Sequence of chain 1.A:
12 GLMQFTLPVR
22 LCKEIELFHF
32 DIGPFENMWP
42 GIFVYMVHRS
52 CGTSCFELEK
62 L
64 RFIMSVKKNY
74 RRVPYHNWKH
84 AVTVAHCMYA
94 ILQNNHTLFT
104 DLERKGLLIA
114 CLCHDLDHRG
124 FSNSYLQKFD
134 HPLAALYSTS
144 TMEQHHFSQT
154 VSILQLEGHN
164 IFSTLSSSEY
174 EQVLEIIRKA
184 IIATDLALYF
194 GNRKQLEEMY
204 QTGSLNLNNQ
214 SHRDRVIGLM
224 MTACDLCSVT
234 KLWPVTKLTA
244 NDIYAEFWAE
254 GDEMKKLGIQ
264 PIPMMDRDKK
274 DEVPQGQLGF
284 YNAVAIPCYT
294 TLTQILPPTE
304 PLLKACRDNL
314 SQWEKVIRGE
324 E

A small-molecule ligand and the protein it binds are described below.
Small molecule (SMILES): Cc1ncc(C)n2nc(CCc3nc(N4CCCC4)n(C)n3)nc12

Binding-site contacts:
Ligand atom C09 contacts residue GLN280 of chain 1.A at 3.8 Å.
Ligand atom N16 contacts residue GLN280 of chain 1.A at 3.0 Å (h-bond).
Ligand atom C23 contacts residue GLU275 of chain 1.A at 3.5 Å.
Ligand atom N17 contacts residue PHE250 of chain 1.A at 3.6 Å.
Ligand atom C12 contacts residue PHE283 of chain 1.A at 3.5 Å (hydrophobic).
Ligand atom C24 contacts residue TYR247 of chain 1.A at 3.7 Å (hydrophobic).
Ligand atom N07 contacts residue GLY279 of chain 1.A at 3.8 Å.
Ligand atom N04 contacts residue GLY279 of chain 1.A at 3.6 Å.
Ligand atom C05 contacts residue GLY279 of chain 1.A at 3.5 Å.
Ligand atom C09 contacts residue TYR247 of chain 1.A at 3.3 Å (hydrophobic).
Ligand atom C21 contacts residue MET267 of chain 1.A at 3.7 Å (hydrophobic).
Ligand atom N01 contacts residue MET267 of chain 1.A at 3.8 Å.
Ligand atom N07 contacts residue MET267 of chain 1.A at 3.9 Å.
Ligand atom C15 contacts residue PHE283 of chain 1.A at 3.6 Å (hydrophobic).
Ligand atom C13 contacts residue PHE283 of chain 1.A at 3.5 Å (hydrophobic).
Ligand atom C02 contacts residue GLN280 of chain 1.A at 3.8 Å.
Ligand atom C05 contacts residue MET267 of chain 1.A at 3.9 Å (hydrophobic).
Ligand atom C23 contacts residue LYS272 of chain 1.A at 3.5 Å.
Ligand atom C12 contacts residue ILE246 of chain 1.A at 3.5 Å (hydrophobic).
Ligand atom C10 contacts residue PHE283 of chain 1.A at 3.6 Å (hydrophobic).
Ligand atom C08 contacts residue TYR247 of chain 1.A at 3.7 Å (hydrophobic).
Ligand atom C18 contacts residue ILE246 of chain 1.A at 3.6 Å (hydrophobic).
Ligand atom N04 contacts residue TYR247 of chain 1.A at 2.9 Å (h-bond).
Ligand atom C23 contacts residue VAL276 of chain 1.A at 3.8 Å (hydrophobic).
Ligand atom C08 contacts residue GLY279 of chain 1.A at 3.8 Å.
Ligand atom N14 contacts residue PHE283 of chain 1.A at 3.5 Å.
Ligand atom N01 contacts residue GLY279 of chain 1.A at 3.6 Å.
Ligand atom N11 contacts residue ILE246 of chain 1.A at 3.7 Å.
Ligand atom C22 contacts residue GLU275 of chain 1.A at 3.6 Å.
Ligand atom N11 contacts residue PHE283 of chain 1.A at 3.7 Å.
Ligand atom N17 contacts residue PHE283 of chain 1.A at 3.7 Å.
Ligand atom C21 contacts residue PRO266 of chain 1.A at 3.8 Å (hydrophobic).
Ligand atom C08 contacts residue PHE283 of chain 1.A at 3.6 Å (hydrophobic).
Ligand atom C18 contacts residue GLN280 of chain 1.A at 3.6 Å.
Ligand atom C10 contacts residue LEU229 of chain 1.A at 3.6 Å (hydrophobic).
Ligand atom C03 contacts residue GLY279 of chain 1.A at 3.5 Å.
Ligand atom C03 contacts residue TYR247 of chain 1.A at 3.7 Å (hydrophobic).
Ligand atom C18 contacts residue VAL232 of chain 1.A at 3.7 Å (hydrophobic).
Ligand atom N06 contacts residue GLY279 of chain 1.A at 3.9 Å.
Ligand atom C02 contacts residue PHE250 of chain 1.A at 3.9 Å (hydrophobic).